Sequence of chain 1.B:
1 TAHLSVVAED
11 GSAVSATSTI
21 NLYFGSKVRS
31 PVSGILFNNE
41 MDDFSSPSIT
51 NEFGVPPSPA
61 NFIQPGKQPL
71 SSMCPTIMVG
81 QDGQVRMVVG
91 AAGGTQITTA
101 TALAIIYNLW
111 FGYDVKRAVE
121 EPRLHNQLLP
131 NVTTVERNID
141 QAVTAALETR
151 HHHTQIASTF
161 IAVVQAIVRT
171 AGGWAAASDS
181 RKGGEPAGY

A small-molecule ligand and the protein it binds are described below.
Small molecule (SMILES): CC(=O)N[C@@H]1[C@@H](O)[C@H](O)[C@@H](CO)O[C@H]1O

Sequence of chain 1.A:
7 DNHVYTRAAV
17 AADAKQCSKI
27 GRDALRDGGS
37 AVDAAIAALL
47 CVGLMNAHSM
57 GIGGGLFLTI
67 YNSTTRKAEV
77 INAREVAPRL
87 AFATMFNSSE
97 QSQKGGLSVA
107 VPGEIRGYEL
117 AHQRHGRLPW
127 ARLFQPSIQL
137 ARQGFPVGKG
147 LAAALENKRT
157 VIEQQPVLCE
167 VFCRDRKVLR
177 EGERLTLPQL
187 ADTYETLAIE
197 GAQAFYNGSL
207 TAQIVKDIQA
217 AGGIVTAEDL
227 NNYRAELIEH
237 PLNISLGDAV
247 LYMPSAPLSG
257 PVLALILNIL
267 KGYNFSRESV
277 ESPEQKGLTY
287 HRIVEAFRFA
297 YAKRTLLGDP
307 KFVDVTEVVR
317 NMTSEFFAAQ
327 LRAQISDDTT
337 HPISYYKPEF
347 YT

Binding-site contacts:
Ligand atom C3 contacts residue ARG123 of chain 1.A at 3.8 Å.
Ligand atom C2 contacts residue ARG123 of chain 1.A at 4.4 Å.
Ligand atom O7 contacts residue ARG123 of chain 1.A at 4.3 Å.
Ligand atom C6 contacts residue THR71 of chain 1.A at 4.0 Å.
Ligand atom C1 contacts residue THR70 of chain 1.A at 4.4 Å.
Ligand atom C8 contacts residue ASP10 of chain 1.B at 3.8 Å.
Ligand atom C7 contacts residue HIS121 of chain 1.A at 4.2 Å.
Ligand atom C8 contacts residue SER36 of chain 1.A at 4.3 Å.
Ligand atom O7 contacts residue HIS121 of chain 1.A at 3.2 Å (h-bond).
Ligand atom C8 contacts residue SER12 of chain 1.B at 3.6 Å.
Ligand atom O6 contacts residue THR71 of chain 1.A at 3.7 Å.
Ligand atom C4 contacts residue ARG123 of chain 1.A at 4.2 Å.
Ligand atom C3 contacts residue ASN68 of chain 1.A at 3.8 Å.
Ligand atom C7 contacts residue SER12 of chain 1.B at 4.5 Å.
Ligand atom C2 contacts residue ASN68 of chain 1.A at 2.5 Å.
Ligand atom O7 contacts residue ASN68 of chain 1.A at 4.0 Å.
Ligand atom C5 contacts residue THR71 of chain 1.A at 4.0 Å.
Ligand atom N2 contacts residue ASN68 of chain 1.A at 2.9 Å (h-bond).
Ligand atom N2 contacts residue ASP10 of chain 1.B at 4.5 Å.
Ligand atom N2 contacts residue SER12 of chain 1.B at 4.5 Å.
Ligand atom O5 contacts residue THR71 of chain 1.A at 3.6 Å.
Ligand atom C7 contacts residue ASN68 of chain 1.A at 3.6 Å.
Ligand atom C5 contacts residue ASN68 of chain 1.A at 3.6 Å.
Ligand atom C1 contacts residue THR71 of chain 1.A at 4.2 Å.
Ligand atom C4 contacts residue ASN68 of chain 1.A at 4.3 Å.
Ligand atom C1 contacts residue ASN68 of chain 1.A at 1.4 Å.
Ligand atom O5 contacts residue ASN68 of chain 1.A at 2.4 Å (h-bond).
Ligand atom O3 contacts residue ARG123 of chain 1.A at 2.5 Å (salt-bridge).